Sequence of chain 1.E:
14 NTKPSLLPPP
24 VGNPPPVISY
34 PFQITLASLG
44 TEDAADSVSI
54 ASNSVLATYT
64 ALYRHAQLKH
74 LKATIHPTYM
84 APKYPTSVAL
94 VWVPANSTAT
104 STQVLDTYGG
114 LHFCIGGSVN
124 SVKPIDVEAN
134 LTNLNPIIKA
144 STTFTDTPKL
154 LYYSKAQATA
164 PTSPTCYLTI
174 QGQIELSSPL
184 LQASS

Binding-site contacts:
Ligand atom OP1 contacts residue HIS9 of chain 1.D at 2.6 Å (h-bond).
Ligand atom OP1 contacts residue LEU7 of chain 1.D at 2.8 Å (h-bond).
Ligand atom N1 contacts residue ASN26 of chain 1.C at 3.0 Å (h-bond).
Ligand atom O2' contacts residue LEU114 of chain 1.E at 2.2 Å.
Ligand atom O2' contacts residue HIS9 of chain 1.D at 3.2 Å (h-bond).
Ligand atom C4' contacts residue HIS9 of chain 1.D at 3.0 Å.
Ligand atom O2' contacts residue THR135 of chain 1.E at 3.0 Å (h-bond).
Ligand atom OP1 contacts residue GLN10 of chain 1.D at 3.2 Å.
Ligand atom C5' contacts residue SER12 of chain 1.D at 2.8 Å.
Ligand atom OP2 contacts residue ALA8 of chain 1.D at 3.4 Å.
Ligand atom OP2 contacts residue ASN26 of chain 1.C at 3.2 Å (h-bond).
Ligand atom OP2 contacts residue SER12 of chain 1.D at 2.7 Å (h-bond).
Ligand atom P contacts residue ALA11 of chain 1.D at 3.3 Å.
Ligand atom OP2 contacts residue GLY25 of chain 1.C at 2.7 Å (h-bond).
Ligand atom OP1 contacts residue LYS16 of chain 1.D at 3.1 Å.
Ligand atom O2 contacts residue ASN133 of chain 1.E at 3.1 Å (h-bond).
Ligand atom OP1 contacts residue LEU114 of chain 1.E at 3.1 Å.
Ligand atom O2' contacts residue ASN136 of chain 1.E at 3.2 Å (h-bond).
Ligand atom C5' contacts residue ASN14 of chain 1.D at 3.5 Å.
Ligand atom O4' contacts residue LEU13 of chain 1.D at 3.4 Å (h-bond).
Ligand atom OP2 contacts residue HIS9 of chain 1.D at 2.5 Å (h-bond).
Ligand atom C5' contacts residue GLY113 of chain 1.E at 3.1 Å.
Ligand atom C2' contacts residue LEU114 of chain 1.E at 3.0 Å (hydrophobic).
Ligand atom C4' contacts residue LEU13 of chain 1.D at 3.2 Å (hydrophobic).
Ligand atom C3' contacts residue LEU114 of chain 1.E at 3.2 Å (hydrophobic).
Ligand atom N1 contacts residue SER12 of chain 1.D at 3.4 Å (h-bond).
Ligand atom OP2 contacts residue ALA11 of chain 1.D at 2.8 Å.
Ligand atom OP1 contacts residue ASN26 of chain 1.C at 3.3 Å (h-bond).
Ligand atom O3' contacts residue HIS9 of chain 1.D at 2.8 Å (h-bond).
Ligand atom O2 contacts residue ASN26 of chain 1.C at 2.9 Å (h-bond).
Ligand atom OP2 contacts residue GLY112 of chain 1.E at 3.3 Å.
Ligand atom O5' contacts residue ALA11 of chain 1.D at 3.2 Å.
Ligand atom C2 contacts residue ASN26 of chain 1.C at 2.9 Å.
Ligand atom C5' contacts residue ALA11 of chain 1.D at 2.7 Å (hydrophobic).
Ligand atom OP1 contacts residue HIS115 of chain 1.E at 2.2 Å (h-bond).
Ligand atom C5' contacts residue LEU114 of chain 1.E at 3.5 Å (hydrophobic).
Ligand atom OP1 contacts residue ALA11 of chain 1.D at 2.6 Å (h-bond).
Ligand atom C1' contacts residue ASN26 of chain 1.C at 3.2 Å.
Ligand atom C4' contacts residue LEU114 of chain 1.E at 3.4 Å (hydrophobic).
Ligand atom O3' contacts residue LEU114 of chain 1.E at 2.8 Å.

Sequence of chain 1.D:
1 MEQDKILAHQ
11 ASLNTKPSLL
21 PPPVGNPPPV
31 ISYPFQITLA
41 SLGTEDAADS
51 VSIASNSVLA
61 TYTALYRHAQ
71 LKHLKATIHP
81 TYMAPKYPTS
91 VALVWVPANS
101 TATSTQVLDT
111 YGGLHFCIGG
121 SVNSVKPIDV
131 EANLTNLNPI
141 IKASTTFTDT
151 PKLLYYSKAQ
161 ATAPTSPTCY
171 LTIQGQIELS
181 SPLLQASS

Sequence of chain 1.C:
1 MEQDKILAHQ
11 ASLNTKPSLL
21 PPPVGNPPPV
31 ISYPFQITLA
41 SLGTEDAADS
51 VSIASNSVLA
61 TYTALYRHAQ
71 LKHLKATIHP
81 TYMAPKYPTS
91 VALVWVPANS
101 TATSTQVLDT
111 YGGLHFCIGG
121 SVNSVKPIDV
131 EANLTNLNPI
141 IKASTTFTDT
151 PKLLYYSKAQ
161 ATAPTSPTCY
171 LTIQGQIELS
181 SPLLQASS

The small molecule below binds the protein below.
Small molecule (SMILES): O=c1ccn([C@@H]2O[C@H](CO[P](=O)(O)O[C@H]3[C@@H](O)[C@H](n4ccc(=O)[nH]c4=O)O[C@@H]3CO[P](=O)(O)O[C@H]3[C@@H](O)[C@H](n4ccc(=O)[nH]c4=O)O[C@@H]3CO[P](=O)(O)O[C@H]3[C@@H](O)[C@H](n4ccc(=O)[nH]c4=O)O[C@@H]3CO[P](=O)(O)O[C@H]3[C@@H](O)[C@H](n4ccc(=O)[nH]c4=O)O[C@@H]3CO[P](=O)(O)O[C@H]3[C@@H](O)[C@H](n4ccc(=O)[nH]c4=O)O[C@@H]3CO[P](=O)(O)O[C@H]3[C@@H](O)[C@H](n4ccc(=O)[nH]c4=O)O[C@@H]3COP(=O)(O)O)[C@@H](O)[C@H]2O)c(=O)[nH]1